Binding-site contacts:
Ligand atom CAU contacts residue VAL157 of chain 1.A at 3.6 Å (hydrophobic).
Ligand atom OAA contacts residue LYS135 of chain 1.A at 3.2 Å (salt-bridge).
Ligand atom NAS contacts residue ASP107 of chain 1.A at 3.0 Å (salt-bridge).
Ligand atom OAE contacts residue THR111 of chain 1.A at 2.8 Å (h-bond).
Ligand atom NAR contacts residue ILE162 of chain 1.A at 3.7 Å.
Ligand atom NAS contacts residue LYS135 of chain 1.A at 4.0 Å.
Ligand atom OAG contacts residue ASP163 of chain 1.A at 3.6 Å (salt-bridge).
Ligand atom NAR contacts residue VAL157 of chain 1.A at 2.7 Å (h-bond).
Ligand atom CAW contacts residue PHE156 of chain 1.A at 4.0 Å (hydrophobic).
Ligand atom OAD contacts residue ASP107 of chain 1.A at 3.2 Å.
Ligand atom CAH contacts residue ILE162 of chain 1.A at 3.5 Å (hydrophobic).
Ligand atom CAN contacts residue ILE105 of chain 1.A at 3.9 Å (hydrophobic).
Ligand atom PAY contacts residue GLY109 of chain 1.A at 3.8 Å.
Ligand atom OAB contacts residue ASP107 of chain 1.A at 3.2 Å (salt-bridge).
Ligand atom OAA contacts residue PHE156 of chain 1.A at 3.5 Å.
Ligand atom OAB contacts residue ASN110 of chain 1.A at 4.1 Å.
Ligand atom OAG contacts residue ARG169 of chain 1.A at 3.9 Å.
Ligand atom OAE contacts residue ASN110 of chain 1.A at 4.0 Å.
Ligand atom OAB contacts residue GLY109 of chain 1.A at 2.7 Å (h-bond).
Ligand atom OAB contacts residue THR111 of chain 1.A at 4.0 Å.
Ligand atom CAI contacts residue ASP107 of chain 1.A at 3.4 Å.
Ligand atom OAA contacts residue VAL157 of chain 1.A at 2.9 Å (h-bond).
Ligand atom NAQ contacts residue ASP163 of chain 1.A at 4.0 Å.
Ligand atom CAH contacts residue ASP163 of chain 1.A at 3.4 Å.
Ligand atom OAB contacts residue ILE106 of chain 1.A at 4.0 Å.
Ligand atom CAU contacts residue ILE105 of chain 1.A at 4.0 Å (hydrophobic).
Ligand atom PAY contacts residue ASP107 of chain 1.A at 3.9 Å.
Ligand atom OAD contacts residue SER108 of chain 1.A at 2.7 Å (h-bond).
Ligand atom OAB contacts residue SER108 of chain 1.A at 3.3 Å (h-bond).
Ligand atom OAE contacts residue SER108 of chain 1.A at 3.3 Å (h-bond).
Ligand atom NAQ contacts residue PHE156 of chain 1.A at 3.7 Å.
Ligand atom CAU contacts residue PHE156 of chain 1.A at 3.9 Å (hydrophobic).
Ligand atom PAY contacts residue SER108 of chain 1.A at 3.3 Å.
Ligand atom CAH contacts residue VAL157 of chain 1.A at 3.4 Å (hydrophobic).
Ligand atom NAR contacts residue PHE156 of chain 1.A at 3.5 Å.
Ligand atom PAY contacts residue THR111 of chain 1.A at 3.8 Å.
Ligand atom OAA contacts residue ILE105 of chain 1.A at 3.7 Å.
Ligand atom OAD contacts residue GLY109 of chain 1.A at 4.0 Å.
Ligand atom OAA contacts residue GLU155 of chain 1.A at 3.6 Å (salt-bridge).
Ligand atom CAH contacts residue PHE156 of chain 1.A at 3.4 Å (hydrophobic).

Sequence of chain 1.A:
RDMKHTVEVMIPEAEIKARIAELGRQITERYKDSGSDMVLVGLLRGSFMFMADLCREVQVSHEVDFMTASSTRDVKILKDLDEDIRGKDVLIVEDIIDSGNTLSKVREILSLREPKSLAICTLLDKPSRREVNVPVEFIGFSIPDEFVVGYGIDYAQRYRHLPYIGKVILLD

A small-molecule ligand and the protein it binds are described below.
Small molecule (SMILES): O=c1[nH]cnc2c(CN(CCCP(=O)(O)O)CCCP(=O)(O)O)c[nH]c12